Sequence of chain 1.B:
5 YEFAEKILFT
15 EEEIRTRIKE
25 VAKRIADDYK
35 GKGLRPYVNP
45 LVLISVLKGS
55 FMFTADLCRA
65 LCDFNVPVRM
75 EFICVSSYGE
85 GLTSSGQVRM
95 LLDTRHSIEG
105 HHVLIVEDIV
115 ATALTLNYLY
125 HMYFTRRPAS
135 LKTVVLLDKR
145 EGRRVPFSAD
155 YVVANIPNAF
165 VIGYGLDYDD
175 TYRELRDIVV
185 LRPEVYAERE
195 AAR

Binding-site contacts:
Ligand atom O1B contacts residue ARG177 of chain 1.B at 2.9 Å (salt-bridge).
Ligand atom O1B contacts residue MG1 of chain 1.G at 2.2 Å.
Ligand atom O3B contacts residue MG1 of chain 1.H at 2.1 Å.
Ligand atom O3A contacts residue MG1 of chain 1.H at 3.3 Å.
Ligand atom O3P contacts residue THR116 of chain 1.B at 2.7 Å (h-bond).
Ligand atom C2 contacts residue ASP112 of chain 1.B at 3.4 Å.
Ligand atom O5 contacts residue TYR82 of chain 1.B at 3.1 Å.
Ligand atom O1P contacts residue ALA115 of chain 1.B at 2.8 Å (h-bond).
Ligand atom O1A contacts residue TYR82 of chain 1.B at 2.9 Å (h-bond).
Ligand atom C3 contacts residue MG1 of chain 1.H at 3.0 Å.
Ligand atom O1P contacts residue THR116 of chain 1.B at 3.3 Å (h-bond).
Ligand atom O1A contacts residue SER81 of chain 1.B at 3.0 Å (h-bond).
Ligand atom P contacts residue THR116 of chain 1.B at 3.4 Å.
Ligand atom O3B contacts residue GLY53 of chain 1.B at 3.0 Å (h-bond).
Ligand atom O3 contacts residue GLU111 of chain 1.B at 2.8 Å (salt-bridge).
Ligand atom C3 contacts residue GLU111 of chain 1.B at 3.4 Å.
Ligand atom O2 contacts residue ASP112 of chain 1.B at 2.7 Å (salt-bridge).
Ligand atom C5 contacts residue ILE113 of chain 1.B at 3.4 Å (hydrophobic).
Ligand atom C1 contacts residue MG1 of chain 1.H at 3.2 Å.
Ligand atom O1B contacts residue ASP171 of chain 1.B at 2.9 Å (salt-bridge).
Ligand atom PB contacts residue MG1 of chain 1.H at 3.2 Å.
Ligand atom O2A contacts residue TYR82 of chain 1.B at 3.4 Å.
Ligand atom O1P contacts residue ALA117 of chain 1.B at 2.9 Å (h-bond).
Ligand atom O2 contacts residue MG1 of chain 1.H at 2.1 Å.
Ligand atom O5 contacts residue 7HP1 of chain 1.I at 3.5 Å (h-bond).
Ligand atom O2B contacts residue LYS52 of chain 1.B at 3.1 Å (salt-bridge).
Ligand atom O2B contacts residue ARG177 of chain 1.B at 3.4 Å (salt-bridge).
Ligand atom PA contacts residue MG1 of chain 1.H at 3.5 Å.
Ligand atom O4 contacts residue 7HP1 of chain 1.I at 3.4 Å.
Ligand atom O3A contacts residue MG1 of chain 1.G at 3.5 Å.
Ligand atom O3P contacts residue TYR82 of chain 1.B at 2.5 Å (h-bond).
Ligand atom PB contacts residue MG1 of chain 1.G at 3.4 Å.
Ligand atom C2 contacts residue MG1 of chain 1.H at 3.0 Å.
Ligand atom O1 contacts residue MG1 of chain 1.H at 2.4 Å.
Ligand atom O4 contacts residue TYR82 of chain 1.B at 3.3 Å.
Ligand atom O2A contacts residue MG1 of chain 1.G at 2.0 Å.
Ligand atom PA contacts residue MG1 of chain 1.G at 3.2 Å.
Ligand atom O3 contacts residue MG1 of chain 1.H at 2.1 Å.
Ligand atom O2P contacts residue THR119 of chain 1.B at 2.8 Å (h-bond).
Ligand atom O3B contacts residue LYS52 of chain 1.B at 3.4 Å (salt-bridge).

The protein below binds the small molecule below.
Small molecule (SMILES): O=P(O)(O)OC[C@H]1O[C@H](O[P](=O)(O)OP(=O)(O)O)[C@H](O)[C@@H]1O